Sequence of chain 1.CB:
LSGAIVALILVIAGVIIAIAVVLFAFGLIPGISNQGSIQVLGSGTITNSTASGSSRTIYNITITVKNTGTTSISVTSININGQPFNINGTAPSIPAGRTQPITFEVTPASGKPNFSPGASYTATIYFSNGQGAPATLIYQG

This protein binds this small molecule.
Small molecule (SMILES): CC(=O)N[C@H]1[C@H](O[C@H]2[C@H](O)[C@@H](NC(C)=O)CO[C@@H]2CO)O[C@H](CO)[C@@H](O)[C@@H]1O

Binding-site contacts:
Ligand atom C1 contacts residue GLU105 of chain 1.CB at 4.3 Å.
Ligand atom C5 contacts residue GLU105 of chain 1.CB at 4.5 Å.
Ligand atom C1 contacts residue SER49 of chain 1.CB at 4.1 Å.
Ligand atom C2 contacts residue ASN60 of chain 1.CB at 2.4 Å.
Ligand atom C8 contacts residue SER49 of chain 1.CB at 3.9 Å.
Ligand atom C8 contacts residue THR47 of chain 1.CB at 3.8 Å.
Ligand atom O5 contacts residue GLU105 of chain 1.CB at 4.4 Å.
Ligand atom C5 contacts residue ASN60 of chain 1.CB at 3.6 Å.
Ligand atom C4 contacts residue ASN60 of chain 1.CB at 4.2 Å.
Ligand atom O5 contacts residue ASN60 of chain 1.CB at 2.3 Å (h-bond).
Ligand atom C8 contacts residue ASN60 of chain 1.CB at 4.3 Å.
Ligand atom O6 contacts residue GLU105 of chain 1.CB at 4.4 Å.
Ligand atom C2 contacts residue SER49 of chain 1.CB at 4.3 Å.
Ligand atom N2 contacts residue ASN60 of chain 1.CB at 2.8 Å (h-bond).
Ligand atom N2 contacts residue SER49 of chain 1.CB at 3.5 Å (h-bond).
Ligand atom C1 contacts residue ASN60 of chain 1.CB at 1.4 Å.
Ligand atom C8 contacts residue ASN48 of chain 1.CB at 4.0 Å.
Ligand atom C7 contacts residue SER49 of chain 1.CB at 4.1 Å.
Ligand atom C7 contacts residue ASN60 of chain 1.CB at 3.1 Å.
Ligand atom O7 contacts residue ASN60 of chain 1.CB at 3.0 Å (h-bond).
Ligand atom C3 contacts residue ASN60 of chain 1.CB at 3.7 Å.